Binding-site contacts:
Ligand atom C4 contacts residue GLU36 of chain 1.F at 3.3 Å.
Ligand atom C2 contacts residue TRP184 of chain 1.D at 4.0 Å (hydrophobic).
Ligand atom C6 contacts residue GLU36 of chain 1.F at 4.0 Å.
Ligand atom O7 contacts residue THR202 of chain 1.D at 2.9 Å (h-bond).
Ligand atom C1 contacts residue LYS185 of chain 1.D at 3.3 Å.
Ligand atom C7 contacts residue ASN141 of chain 1.D at 3.1 Å.
Ligand atom O5 contacts residue LYS185 of chain 1.D at 3.3 Å (salt-bridge).
Ligand atom C5 contacts residue HIS204 of chain 1.D at 3.9 Å.
Ligand atom C5 contacts residue ASN141 of chain 1.D at 3.6 Å.
Ligand atom O3 contacts residue HIS186 of chain 1.D at 3.2 Å.
Ligand atom C8 contacts residue ILE206 of chain 1.D at 4.0 Å (hydrophobic).
Ligand atom O7 contacts residue HIS186 of chain 1.D at 2.6 Å (h-bond).
Ligand atom O2 contacts residue HIS186 of chain 1.D at 3.2 Å.
Ligand atom C7 contacts residue THR202 of chain 1.D at 3.7 Å.
Ligand atom C2 contacts residue GLN7 of chain 1.F at 3.8 Å.
Ligand atom N2 contacts residue ASN141 of chain 1.D at 2.9 Å (h-bond).
Ligand atom O4 contacts residue GLU36 of chain 1.F at 2.7 Å (salt-bridge).
Ligand atom O3 contacts residue TRP187 of chain 1.D at 4.0 Å.
Ligand atom C5 contacts residue TRP184 of chain 1.D at 3.6 Å (hydrophobic).
Ligand atom O2 contacts residue TRP187 of chain 1.D at 2.9 Å (h-bond).
Ligand atom N2 contacts residue HIS186 of chain 1.D at 4.0 Å.
Ligand atom O7 contacts residue TRP184 of chain 1.D at 3.7 Å.
Ligand atom O5 contacts residue TRP184 of chain 1.D at 3.8 Å.
Ligand atom C1 contacts residue TRP187 of chain 1.D at 3.7 Å (hydrophobic).
Ligand atom O3 contacts residue ARG37 of chain 1.F at 4.0 Å.
Ligand atom O7 contacts residue ASN141 of chain 1.D at 2.9 Å (h-bond).
Ligand atom C6 contacts residue TRP184 of chain 1.D at 3.7 Å (hydrophobic).
Ligand atom O3 contacts residue TYR189 of chain 1.D at 3.1 Å (h-bond).
Ligand atom C2 contacts residue ASN141 of chain 1.D at 2.5 Å.
Ligand atom C6 contacts residue TRP187 of chain 1.D at 3.5 Å (hydrophobic).
Ligand atom C8 contacts residue HIS186 of chain 1.D at 3.3 Å.
Ligand atom O5 contacts residue ASN141 of chain 1.D at 2.3 Å (h-bond).
Ligand atom O6 contacts residue GLU36 of chain 1.F at 3.0 Å (salt-bridge).
Ligand atom C7 contacts residue HIS186 of chain 1.D at 3.1 Å.
Ligand atom O4 contacts residue HIS204 of chain 1.D at 4.0 Å.
Ligand atom O5 contacts residue TRP187 of chain 1.D at 3.7 Å.
Ligand atom C1 contacts residue ASN141 of chain 1.D at 1.4 Å.
Ligand atom C3 contacts residue ASN141 of chain 1.D at 3.8 Å.
Ligand atom C2 contacts residue HIS186 of chain 1.D at 3.7 Å.
Ligand atom C8 contacts residue THR202 of chain 1.D at 3.9 Å.

Sequence of chain 1.F:
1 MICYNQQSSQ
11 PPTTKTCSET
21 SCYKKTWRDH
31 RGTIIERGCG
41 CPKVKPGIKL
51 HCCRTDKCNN

This small molecule binds to this protein.
Small molecule (SMILES): CC(=O)N[C@H]1[C@H](O[C@H]2[C@H](O)[C@@H](NC(C)=O)CO[C@@H]2CO)O[C@H](CO)[C@@H](O[C@@H]2O[C@H](CO[C@H]3O[C@H](CO[C@H]4O[C@H](CO)[C@@H](O)[C@H](O)[C@@H]4O[C@H]4O[C@H](CO)[C@@H](O)[C@H](O)[C@@H]4O)[C@@H](O)[C@H](O[C@H]4O[C@H](CO)[C@@H](O)[C@H](O)[C@@H]4O)[C@@H]3O)[C@@H](O)[C@H](O[C@H]3O[C@H](CO)[C@@H](O)[C@H](O)[C@@H]3O[C@H]3O[C@H](CO)[C@@H](O)[C@H](O)[C@@H]3O)[C@@H]2O)[C@@H]1O

Sequence of chain 1.D:
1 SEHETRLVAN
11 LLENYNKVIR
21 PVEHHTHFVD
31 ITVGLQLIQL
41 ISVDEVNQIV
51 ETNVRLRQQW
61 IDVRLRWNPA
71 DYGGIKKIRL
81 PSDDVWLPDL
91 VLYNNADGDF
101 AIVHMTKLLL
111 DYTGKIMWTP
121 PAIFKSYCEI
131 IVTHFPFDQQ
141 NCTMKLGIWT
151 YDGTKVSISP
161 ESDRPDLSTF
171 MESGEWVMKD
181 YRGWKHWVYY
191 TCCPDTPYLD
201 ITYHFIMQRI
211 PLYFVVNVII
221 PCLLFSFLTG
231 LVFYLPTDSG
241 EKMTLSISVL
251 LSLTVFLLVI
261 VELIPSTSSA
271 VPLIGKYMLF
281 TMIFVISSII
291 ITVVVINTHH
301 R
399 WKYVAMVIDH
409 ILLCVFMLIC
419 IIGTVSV